Binding-site contacts:
Ligand atom O4 contacts residue ASP245 of chain 1.A at 3.2 Å (salt-bridge).
Ligand atom C5 contacts residue TRP137 of chain 1.A at 4.0 Å (hydrophobic).
Ligand atom C5 contacts residue HIS54 of chain 1.A at 3.5 Å.
Ligand atom O1 contacts residue TRP137 of chain 1.A at 3.6 Å.
Ligand atom O1 contacts residue LYS183 of chain 1.A at 2.8 Å (salt-bridge).
Ligand atom O3 contacts residue ASP287 of chain 1.A at 2.9 Å (salt-bridge).
Ligand atom O5 contacts residue TRP137 of chain 1.A at 3.5 Å.
Ligand atom C5 contacts residue GLU181 of chain 1.A at 4.0 Å.
Ligand atom C2 contacts residue TRP137 of chain 1.A at 3.7 Å (hydrophobic).
Ligand atom C4 contacts residue GLU181 of chain 1.A at 3.2 Å.
Ligand atom C2 contacts residue HIS220 of chain 1.A at 3.9 Å.
Ligand atom O3 contacts residue MG1 of chain 1.B at 3.7 Å.
Ligand atom O4 contacts residue MG1 of chain 1.B at 2.3 Å.
Ligand atom C2 contacts residue GLU181 of chain 1.A at 3.8 Å.
Ligand atom O2 contacts residue ASP287 of chain 1.A at 3.0 Å (salt-bridge).
Ligand atom O1 contacts residue HIS220 of chain 1.A at 3.2 Å (h-bond).
Ligand atom O5 contacts residue HIS54 of chain 1.A at 2.8 Å (h-bond).
Ligand atom O1 contacts residue PHE26 of chain 3.A at 3.6 Å.
Ligand atom C4 contacts residue ASP287 of chain 1.A at 3.8 Å.
Ligand atom C1 contacts residue TRP137 of chain 1.A at 3.7 Å (hydrophobic).
Ligand atom C3 contacts residue MG1 of chain 1.B at 3.6 Å.
Ligand atom C4 contacts residue MG1 of chain 1.B at 3.3 Å.
Ligand atom C1 contacts residue PHE26 of chain 3.A at 3.6 Å (hydrophobic).
Ligand atom C1 contacts residue LYS183 of chain 1.A at 4.0 Å.
Ligand atom O2 contacts residue GLU217 of chain 1.A at 3.1 Å (salt-bridge).
Ligand atom O1 contacts residue ASP255 of chain 1.A at 4.1 Å.
Ligand atom O4 contacts residue ASP287 of chain 1.A at 2.9 Å (salt-bridge).
Ligand atom O4 contacts residue GLU217 of chain 1.A at 4.3 Å.
Ligand atom O2 contacts residue HIS220 of chain 1.A at 3.3 Å (h-bond).
Ligand atom C3 contacts residue ASP287 of chain 1.A at 3.6 Å.
Ligand atom C1 contacts residue HIS220 of chain 1.A at 4.2 Å.
Ligand atom C2 contacts residue MG1 of chain 1.B at 3.4 Å.
Ligand atom O5 contacts residue PHE94 of chain 1.A at 3.7 Å.
Ligand atom O3 contacts residue TRP16 of chain 1.A at 3.5 Å (h-bond).
Ligand atom O4 contacts residue GLU181 of chain 1.A at 2.5 Å (salt-bridge).
Ligand atom C4 contacts residue TRP137 of chain 1.A at 3.7 Å (hydrophobic).
Ligand atom C3 contacts residue TRP137 of chain 1.A at 3.7 Å (hydrophobic).
Ligand atom O2 contacts residue MG1 of chain 1.B at 2.3 Å.
Ligand atom C2 contacts residue ASP287 of chain 1.A at 3.9 Å.
Ligand atom O2 contacts residue GLU181 of chain 1.A at 3.1 Å (salt-bridge).

Sequence of chain 3.A:
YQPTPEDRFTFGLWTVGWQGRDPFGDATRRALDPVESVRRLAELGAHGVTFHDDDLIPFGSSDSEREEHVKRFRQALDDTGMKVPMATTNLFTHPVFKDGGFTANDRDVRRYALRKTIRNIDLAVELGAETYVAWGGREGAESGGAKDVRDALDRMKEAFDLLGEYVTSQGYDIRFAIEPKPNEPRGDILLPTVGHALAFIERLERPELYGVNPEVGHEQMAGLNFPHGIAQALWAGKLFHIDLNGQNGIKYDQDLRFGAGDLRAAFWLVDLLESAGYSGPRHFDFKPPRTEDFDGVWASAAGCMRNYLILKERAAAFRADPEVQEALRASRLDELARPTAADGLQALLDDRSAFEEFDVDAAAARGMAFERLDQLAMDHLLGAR

The small molecule below binds the protein below.
Small molecule (SMILES): OC[C@@H](O)C(O)[C@@H](O)CO

Sequence of chain 1.A:
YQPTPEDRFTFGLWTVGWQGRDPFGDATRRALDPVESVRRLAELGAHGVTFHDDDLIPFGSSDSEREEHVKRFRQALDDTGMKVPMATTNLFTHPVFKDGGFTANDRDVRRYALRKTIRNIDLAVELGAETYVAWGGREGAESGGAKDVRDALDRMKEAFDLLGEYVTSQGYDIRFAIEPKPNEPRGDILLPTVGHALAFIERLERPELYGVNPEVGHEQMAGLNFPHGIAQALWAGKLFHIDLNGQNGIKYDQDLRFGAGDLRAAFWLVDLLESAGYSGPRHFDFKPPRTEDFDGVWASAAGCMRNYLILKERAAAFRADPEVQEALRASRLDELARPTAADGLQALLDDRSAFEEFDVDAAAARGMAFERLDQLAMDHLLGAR